This protein binds this small molecule.
Small molecule (SMILES): CC(=O)N[C@@H]1[C@@H](O)[C@H](O[C@@H]2O[C@H](CO[C@]3(C(=O)O)C[C@H](O)[C@@H](NC(C)=O)[C@H]([C@H](O)[C@H](O)CO)O3)[C@H](O)[C@H](O)[C@H]2O)[C@@H](CO)O[C@H]1O

Sequence of chain 1.A:
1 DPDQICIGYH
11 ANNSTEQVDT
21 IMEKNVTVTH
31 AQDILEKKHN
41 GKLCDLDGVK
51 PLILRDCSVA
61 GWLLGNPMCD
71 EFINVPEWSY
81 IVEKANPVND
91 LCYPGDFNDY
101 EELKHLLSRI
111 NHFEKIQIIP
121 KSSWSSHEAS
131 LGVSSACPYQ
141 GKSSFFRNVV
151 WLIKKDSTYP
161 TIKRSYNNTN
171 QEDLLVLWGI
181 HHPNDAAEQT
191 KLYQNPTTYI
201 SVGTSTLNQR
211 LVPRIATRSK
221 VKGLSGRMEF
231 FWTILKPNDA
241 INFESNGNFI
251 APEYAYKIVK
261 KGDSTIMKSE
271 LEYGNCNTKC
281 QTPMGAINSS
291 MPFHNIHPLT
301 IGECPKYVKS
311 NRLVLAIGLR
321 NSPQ

Binding-site contacts:
Ligand atom O9 contacts residue ASN184 of chain 1.A at 4.0 Å.
Ligand atom O9 contacts residue HIS181 of chain 1.A at 3.2 Å (h-bond).
Ligand atom C6 contacts residue LEU224 of chain 1.A at 3.6 Å (hydrophobic).
Ligand atom O3 contacts residue GLY223 of chain 1.A at 3.9 Å.
Ligand atom O8 contacts residue TYR93 of chain 1.A at 2.9 Å (h-bond).
Ligand atom C10 contacts residue LEU131 of chain 1.A at 4.0 Å (hydrophobic).
Ligand atom O9 contacts residue GLU188 of chain 1.A at 2.9 Å (salt-bridge).
Ligand atom O1B contacts residue LEU224 of chain 1.A at 3.5 Å.
Ligand atom C11 contacts residue TRP151 of chain 1.A at 3.8 Å (hydrophobic).
Ligand atom C3 contacts residue LYS191 of chain 1.A at 4.0 Å.
Ligand atom C11 contacts residue ILE153 of chain 1.A at 4.0 Å (hydrophobic).
Ligand atom C7 contacts residue TRP151 of chain 1.A at 3.7 Å (hydrophobic).
Ligand atom O4 contacts residue VAL133 of chain 1.A at 3.8 Å.
Ligand atom O1A contacts residue SER135 of chain 1.A at 2.8 Å (h-bond).
Ligand atom C9 contacts residue GLU188 of chain 1.A at 3.5 Å.
Ligand atom C10 contacts residue TRP151 of chain 1.A at 4.0 Å (hydrophobic).
Ligand atom C1 contacts residue LYS191 of chain 1.A at 3.8 Å.
Ligand atom O4 contacts residue GLY223 of chain 1.A at 3.4 Å (h-bond).
Ligand atom C10 contacts residue VAL133 of chain 1.A at 4.0 Å (hydrophobic).
Ligand atom N5 contacts residue VAL133 of chain 1.A at 3.0 Å (h-bond).
Ligand atom O9 contacts residue TYR93 of chain 1.A at 3.1 Å (h-bond).
Ligand atom C1 contacts residue SER134 of chain 1.A at 3.5 Å.
Ligand atom C9 contacts residue LEU192 of chain 1.A at 4.0 Å (hydrophobic).
Ligand atom C1 contacts residue SER135 of chain 1.A at 3.8 Å.
Ligand atom C5 contacts residue VAL133 of chain 1.A at 3.7 Å (hydrophobic).
Ligand atom C4 contacts residue VAL133 of chain 1.A at 3.3 Å (hydrophobic).
Ligand atom C9 contacts residue HIS181 of chain 1.A at 3.4 Å.
Ligand atom O4 contacts residue LEU224 of chain 1.A at 3.5 Å.
Ligand atom N5 contacts residue TRP151 of chain 1.A at 4.0 Å.
Ligand atom O8 contacts residue TRP151 of chain 1.A at 3.8 Å.
Ligand atom O1A contacts residue SER134 of chain 1.A at 3.4 Å.
Ligand atom C8 contacts residue TYR93 of chain 1.A at 3.9 Å (hydrophobic).
Ligand atom C4 contacts residue GLY223 of chain 1.A at 3.8 Å.
Ligand atom C9 contacts residue TYR93 of chain 1.A at 3.6 Å (hydrophobic).
Ligand atom C11 contacts residue GLY132 of chain 1.A at 3.8 Å.
Ligand atom C11 contacts residue LEU131 of chain 1.A at 3.1 Å (hydrophobic).
Ligand atom O10 contacts residue LEU192 of chain 1.A at 3.2 Å.
Ligand atom C11 contacts residue VAL133 of chain 1.A at 3.9 Å (hydrophobic).
Ligand atom O1B contacts residue SER134 of chain 1.A at 2.8 Å (h-bond).
Ligand atom O7 contacts residue LEU192 of chain 1.A at 3.7 Å.